A small-molecule ligand and the protein it binds are described below.
Small molecule (SMILES): CC(=O)N[C@@H]1[C@@H](O)[C@H](O)[C@@H](CO)O[C@H]1O

Binding-site contacts:
Ligand atom O6 contacts residue THR618 of chain 1.B at 4.0 Å.
Ligand atom O7 contacts residue ASN616 of chain 1.B at 3.7 Å.
Ligand atom C2 contacts residue ASN616 of chain 1.B at 2.4 Å.
Ligand atom O5 contacts residue ASN616 of chain 1.B at 2.4 Å (h-bond).
Ligand atom C7 contacts residue ASN616 of chain 1.B at 3.5 Å.
Ligand atom C3 contacts residue ASN616 of chain 1.B at 3.8 Å.
Ligand atom C4 contacts residue ASN616 of chain 1.B at 4.2 Å.
Ligand atom O5 contacts residue THR618 of chain 1.B at 3.8 Å.
Ligand atom C1 contacts residue ASN616 of chain 1.B at 1.4 Å.
Ligand atom C5 contacts residue ASN616 of chain 1.B at 3.7 Å.
Ligand atom N2 contacts residue ASN616 of chain 1.B at 2.9 Å (h-bond).
Ligand atom C1 contacts residue THR618 of chain 1.B at 4.4 Å.

Sequence of chain 1.B:
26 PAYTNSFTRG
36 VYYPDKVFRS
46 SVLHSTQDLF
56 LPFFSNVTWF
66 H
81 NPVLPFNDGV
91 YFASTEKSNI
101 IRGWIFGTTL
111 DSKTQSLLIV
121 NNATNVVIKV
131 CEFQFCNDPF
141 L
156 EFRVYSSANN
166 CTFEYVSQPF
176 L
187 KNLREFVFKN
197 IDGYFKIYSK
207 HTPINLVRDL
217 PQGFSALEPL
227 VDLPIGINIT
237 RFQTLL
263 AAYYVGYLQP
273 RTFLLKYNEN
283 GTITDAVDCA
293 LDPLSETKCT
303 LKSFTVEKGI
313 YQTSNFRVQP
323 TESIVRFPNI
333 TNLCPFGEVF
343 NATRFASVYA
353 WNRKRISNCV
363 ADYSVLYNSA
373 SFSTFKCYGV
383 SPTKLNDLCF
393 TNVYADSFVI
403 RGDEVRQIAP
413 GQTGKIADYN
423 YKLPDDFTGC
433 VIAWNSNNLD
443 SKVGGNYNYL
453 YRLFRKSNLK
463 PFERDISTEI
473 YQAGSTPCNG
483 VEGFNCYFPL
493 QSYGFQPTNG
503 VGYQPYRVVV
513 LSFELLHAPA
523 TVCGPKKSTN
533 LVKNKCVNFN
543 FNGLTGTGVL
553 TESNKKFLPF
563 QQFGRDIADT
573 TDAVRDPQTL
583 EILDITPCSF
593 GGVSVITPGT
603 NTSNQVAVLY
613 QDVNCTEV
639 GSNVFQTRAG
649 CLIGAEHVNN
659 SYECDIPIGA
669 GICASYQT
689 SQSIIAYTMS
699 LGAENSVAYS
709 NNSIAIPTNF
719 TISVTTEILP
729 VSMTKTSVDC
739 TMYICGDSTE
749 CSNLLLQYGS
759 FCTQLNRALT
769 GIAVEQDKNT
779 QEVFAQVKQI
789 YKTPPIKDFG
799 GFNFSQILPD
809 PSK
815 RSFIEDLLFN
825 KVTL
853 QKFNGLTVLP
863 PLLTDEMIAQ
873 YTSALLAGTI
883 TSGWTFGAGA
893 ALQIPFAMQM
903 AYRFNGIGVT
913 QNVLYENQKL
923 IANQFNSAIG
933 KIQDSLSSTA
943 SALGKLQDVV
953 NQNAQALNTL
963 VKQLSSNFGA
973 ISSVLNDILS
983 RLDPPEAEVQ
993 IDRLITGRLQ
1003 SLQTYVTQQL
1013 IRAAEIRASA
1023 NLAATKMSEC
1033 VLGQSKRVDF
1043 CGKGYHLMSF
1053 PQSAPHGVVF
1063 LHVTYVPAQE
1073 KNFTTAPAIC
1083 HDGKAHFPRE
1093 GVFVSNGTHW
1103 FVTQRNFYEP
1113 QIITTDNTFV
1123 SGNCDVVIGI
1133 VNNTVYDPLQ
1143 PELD